Sequence of chain 1.C:
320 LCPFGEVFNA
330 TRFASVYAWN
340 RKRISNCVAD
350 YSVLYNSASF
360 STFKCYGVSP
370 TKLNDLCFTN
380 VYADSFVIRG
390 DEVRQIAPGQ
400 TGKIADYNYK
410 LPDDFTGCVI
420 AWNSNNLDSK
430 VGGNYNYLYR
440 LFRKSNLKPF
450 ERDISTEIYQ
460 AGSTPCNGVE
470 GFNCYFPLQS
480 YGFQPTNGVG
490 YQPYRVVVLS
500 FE

Binding-site contacts:
Ligand atom C8 contacts residue PHE327 of chain 1.C at 3.8 Å (hydrophobic).
Ligand atom C7 contacts residue GLY324 of chain 1.C at 4.2 Å.
Ligand atom C4 contacts residue ASN328 of chain 1.C at 4.2 Å.
Ligand atom O5 contacts residue ASN328 of chain 1.C at 2.3 Å (h-bond).
Ligand atom C7 contacts residue ASN328 of chain 1.C at 3.6 Å.
Ligand atom C8 contacts residue GLY324 of chain 1.C at 3.8 Å.
Ligand atom C5 contacts residue ASN328 of chain 1.C at 3.6 Å.
Ligand atom N2 contacts residue ASN328 of chain 1.C at 2.8 Å (h-bond).
Ligand atom C2 contacts residue ASN328 of chain 1.C at 2.3 Å.
Ligand atom O7 contacts residue GLY324 of chain 1.C at 4.0 Å.
Ligand atom O7 contacts residue ASN328 of chain 1.C at 4.0 Å.
Ligand atom C1 contacts residue ASN328 of chain 1.C at 1.4 Å.
Ligand atom C3 contacts residue ASN328 of chain 1.C at 3.7 Å.

The small molecule below binds the protein below.
Small molecule (SMILES): CC(=O)N[C@@H]1[C@@H](O)[C@H](O)[C@@H](CO)O[C@H]1O